Sequence of chain 1.C:
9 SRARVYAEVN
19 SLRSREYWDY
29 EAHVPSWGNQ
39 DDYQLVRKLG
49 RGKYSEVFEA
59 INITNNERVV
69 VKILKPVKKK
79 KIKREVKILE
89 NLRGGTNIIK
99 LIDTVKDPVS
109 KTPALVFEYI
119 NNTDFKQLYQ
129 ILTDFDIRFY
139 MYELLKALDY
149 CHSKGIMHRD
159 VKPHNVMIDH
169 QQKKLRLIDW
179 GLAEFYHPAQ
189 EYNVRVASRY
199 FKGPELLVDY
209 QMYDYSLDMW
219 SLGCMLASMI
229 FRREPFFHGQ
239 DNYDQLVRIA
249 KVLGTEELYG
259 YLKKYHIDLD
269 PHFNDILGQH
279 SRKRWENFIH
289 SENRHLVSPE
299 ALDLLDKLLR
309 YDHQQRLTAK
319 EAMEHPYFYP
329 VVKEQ

Binding-site contacts:
Ligand atom C14 contacts residue ILE176 of chain 1.C at 3.7 Å (hydrophobic).
Ligand atom O21 contacts residue ILE118 of chain 1.C at 2.4 Å (h-bond).
Ligand atom C6 contacts residue MET165 of chain 1.C at 4.0 Å (hydrophobic).
Ligand atom C15 contacts residue ASP177 of chain 1.C at 3.6 Å.
Ligand atom F22 contacts residue ASP177 of chain 1.C at 3.6 Å.
Ligand atom C2 contacts residue LEU47 of chain 1.C at 3.9 Å (hydrophobic).
Ligand atom O23 contacts residue LYS70 of chain 1.C at 2.8 Å (salt-bridge).
Ligand atom C13 contacts residue ILE176 of chain 1.C at 3.5 Å (hydrophobic).
Ligand atom C6 contacts residue ILE118 of chain 1.C at 3.2 Å (hydrophobic).
Ligand atom C15 contacts residue LYS70 of chain 1.C at 3.8 Å.
Ligand atom C15 contacts residue ILE176 of chain 1.C at 4.0 Å (hydrophobic).
Ligand atom C1 contacts residue MET165 of chain 1.C at 3.8 Å (hydrophobic).
Ligand atom C16 contacts residue LYS70 of chain 1.C at 3.8 Å.
Ligand atom O21 contacts residue TYR117 of chain 1.C at 3.9 Å.
Ligand atom C4 contacts residue LEU47 of chain 1.C at 4.0 Å (hydrophobic).
Ligand atom C24 contacts residue LEU47 of chain 1.C at 3.8 Å (hydrophobic).
Ligand atom O9 contacts residue ILE176 of chain 1.C at 3.8 Å.
Ligand atom C5 contacts residue ILE118 of chain 1.C at 3.1 Å (hydrophobic).
Ligand atom C1 contacts residue ASN120 of chain 1.C at 4.0 Å.
Ligand atom C6 contacts residue LEU47 of chain 1.C at 3.7 Å (hydrophobic).
Ligand atom C3 contacts residue MET165 of chain 1.C at 3.5 Å (hydrophobic).
Ligand atom C16 contacts residue ASP177 of chain 1.C at 3.9 Å.
Ligand atom C17 contacts residue VAL55 of chain 1.C at 3.9 Å (hydrophobic).
Ligand atom O23 contacts residue ASP177 of chain 1.C at 3.1 Å (salt-bridge).
Ligand atom C4 contacts residue MET165 of chain 1.C at 3.7 Å (hydrophobic).
Ligand atom C5 contacts residue LEU47 of chain 1.C at 3.8 Å (hydrophobic).
Ligand atom F22 contacts residue LYS70 of chain 1.C at 3.2 Å.
Ligand atom O9 contacts residue VAL55 of chain 1.C at 3.5 Å.
Ligand atom N11 contacts residue VAL68 of chain 1.C at 3.8 Å.
Ligand atom C1 contacts residue LEU47 of chain 1.C at 3.8 Å (hydrophobic).
Ligand atom O23 contacts residue PHE115 of chain 1.C at 3.5 Å.
Ligand atom C17 contacts residue ILE176 of chain 1.C at 3.5 Å (hydrophobic).
Ligand atom C14 contacts residue PHE115 of chain 1.C at 3.5 Å (hydrophobic).
Ligand atom O21 contacts residue ASN120 of chain 1.C at 3.3 Å (h-bond).
Ligand atom C15 contacts residue PHE115 of chain 1.C at 3.6 Å (hydrophobic).
Ligand atom C10 contacts residue ILE176 of chain 1.C at 3.9 Å (hydrophobic).
Ligand atom C12 contacts residue ILE176 of chain 1.C at 3.8 Å (hydrophobic).
Ligand atom C10 contacts residue VAL55 of chain 1.C at 3.8 Å (hydrophobic).
Ligand atom C6 contacts residue ASN120 of chain 1.C at 3.9 Å.
Ligand atom C2 contacts residue MET165 of chain 1.C at 3.6 Å (hydrophobic).

The small molecule below binds the protein below.
Small molecule (SMILES): C=Cc1cc(O)cc2nc(-c3ccc(O)c(F)c3)oc12